This protein binds this small molecule.
Small molecule (SMILES): CC(=O)N[C@H]1[C@H](O[C@H]2[C@H](O)[C@@H](NC(C)=O)CO[C@@H]2CO)O[C@H](CO)[C@@H](O)[C@@H]1O

Binding-site contacts:
Ligand atom C3 contacts residue ASN153 of chain 1.A at 3.9 Å.
Ligand atom C6 contacts residue HIS158 of chain 1.A at 4.2 Å.
Ligand atom O4 contacts residue HIS149 of chain 1.A at 4.3 Å.
Ligand atom C3 contacts residue HIS149 of chain 1.A at 4.0 Å.
Ligand atom C4 contacts residue HIS149 of chain 1.A at 3.4 Å.
Ligand atom N2 contacts residue ASN153 of chain 1.A at 3.1 Å (h-bond).
Ligand atom C7 contacts residue ASN153 of chain 1.A at 4.1 Å.
Ligand atom C8 contacts residue GLY102 of chain 6.A at 3.6 Å.
Ligand atom C6 contacts residue HIS149 of chain 1.A at 4.3 Å.
Ligand atom C1 contacts residue ASN153 of chain 1.A at 1.4 Å.
Ligand atom C1 contacts residue HIS149 of chain 1.A at 3.5 Å.
Ligand atom C4 contacts residue ASN153 of chain 1.A at 4.2 Å.
Ligand atom C8 contacts residue ASN153 of chain 1.A at 4.4 Å.
Ligand atom O5 contacts residue ASN153 of chain 1.A at 2.2 Å (h-bond).
Ligand atom C7 contacts residue HIS149 of chain 1.A at 4.3 Å.
Ligand atom O5 contacts residue GLY156 of chain 1.A at 4.2 Å.
Ligand atom O5 contacts residue HIS149 of chain 1.A at 3.6 Å.
Ligand atom O5 contacts residue HIS158 of chain 1.A at 3.4 Å.
Ligand atom C2 contacts residue ASN153 of chain 1.A at 2.6 Å.
Ligand atom O5 contacts residue THR155 of chain 1.A at 3.4 Å (h-bond).
Ligand atom C1 contacts residue HIS158 of chain 1.A at 4.1 Å.
Ligand atom C5 contacts residue THR155 of chain 1.A at 4.0 Å.
Ligand atom N2 contacts residue HIS149 of chain 1.A at 4.3 Å.
Ligand atom O3 contacts residue HIS149 of chain 1.A at 4.0 Å.
Ligand atom O6 contacts residue HIS149 of chain 1.A at 3.2 Å.
Ligand atom O6 contacts residue HIS158 of chain 1.A at 4.2 Å.
Ligand atom C6 contacts residue GLY156 of chain 1.A at 4.0 Å.
Ligand atom C1 contacts residue THR155 of chain 1.A at 3.3 Å.
Ligand atom C5 contacts residue HIS149 of chain 1.A at 3.6 Å.
Ligand atom C5 contacts residue HIS158 of chain 1.A at 4.4 Å.
Ligand atom C5 contacts residue GLY156 of chain 1.A at 4.3 Å.
Ligand atom C5 contacts residue ASN153 of chain 1.A at 3.6 Å.
Ligand atom C2 contacts residue HIS149 of chain 1.A at 3.5 Å.
Ligand atom O7 contacts residue HIS149 of chain 1.A at 3.3 Å.

Sequence of chain 6.A:
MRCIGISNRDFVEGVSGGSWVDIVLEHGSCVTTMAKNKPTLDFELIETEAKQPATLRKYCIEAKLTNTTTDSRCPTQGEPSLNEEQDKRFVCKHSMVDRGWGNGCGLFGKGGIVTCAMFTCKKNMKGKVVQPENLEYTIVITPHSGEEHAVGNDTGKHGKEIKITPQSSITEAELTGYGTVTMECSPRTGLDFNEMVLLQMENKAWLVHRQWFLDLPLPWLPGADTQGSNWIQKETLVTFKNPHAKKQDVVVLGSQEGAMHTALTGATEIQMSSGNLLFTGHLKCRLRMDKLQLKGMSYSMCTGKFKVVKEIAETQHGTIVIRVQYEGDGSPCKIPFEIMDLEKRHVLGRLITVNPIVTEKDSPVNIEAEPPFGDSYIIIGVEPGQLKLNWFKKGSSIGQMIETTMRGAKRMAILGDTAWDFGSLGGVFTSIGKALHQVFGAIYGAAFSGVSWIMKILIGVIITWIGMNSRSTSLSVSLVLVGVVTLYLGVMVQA

Sequence of chain 1.A:
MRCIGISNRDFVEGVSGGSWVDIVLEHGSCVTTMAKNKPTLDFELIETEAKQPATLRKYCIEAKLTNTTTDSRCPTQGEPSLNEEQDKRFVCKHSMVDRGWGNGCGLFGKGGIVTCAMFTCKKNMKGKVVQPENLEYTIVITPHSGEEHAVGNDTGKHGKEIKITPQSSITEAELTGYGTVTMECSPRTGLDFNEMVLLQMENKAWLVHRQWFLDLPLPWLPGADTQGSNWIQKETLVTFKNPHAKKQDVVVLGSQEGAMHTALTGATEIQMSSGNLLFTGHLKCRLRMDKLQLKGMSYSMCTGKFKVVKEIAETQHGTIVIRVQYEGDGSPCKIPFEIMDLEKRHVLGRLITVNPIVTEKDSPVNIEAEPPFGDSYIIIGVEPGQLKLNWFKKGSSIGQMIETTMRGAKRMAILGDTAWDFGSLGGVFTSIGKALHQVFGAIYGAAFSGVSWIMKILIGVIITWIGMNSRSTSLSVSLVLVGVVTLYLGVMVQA